Binding-site contacts:
Ligand atom O4 contacts residue SER97 of chain 1.A at 3.8 Å.
Ligand atom C1 contacts residue ARG33 of chain 1.A at 3.8 Å.
Ligand atom C11 contacts residue ASN56 of chain 1.B at 3.2 Å.
Ligand atom C1 contacts residue ARG52 of chain 1.B at 3.4 Å.
Ligand atom O1B contacts residue ASN31 of chain 1.A at 2.7 Å (h-bond).
Ligand atom C4 contacts residue GLU107 of chain 1.B at 3.2 Å.
Ligand atom O5 contacts residue TYR98 of chain 1.A at 3.5 Å (h-bond).
Ligand atom C11 contacts residue TYR33 of chain 1.B at 3.5 Å (hydrophobic).
Ligand atom C3 contacts residue TYR33 of chain 1.B at 3.7 Å (hydrophobic).
Ligand atom O4 contacts residue GLU107 of chain 1.B at 2.8 Å (salt-bridge).
Ligand atom C9 contacts residue TYR33 of chain 1.B at 3.8 Å (hydrophobic).
Ligand atom C3 contacts residue HIS102 of chain 1.B at 4.1 Å.
Ligand atom C2 contacts residue TYR33 of chain 1.B at 3.8 Å (hydrophobic).
Ligand atom C1 contacts residue ASN31 of chain 1.A at 3.7 Å.
Ligand atom C5 contacts residue SER97 of chain 1.A at 3.7 Å.
Ligand atom O4 contacts residue HIS102 of chain 1.B at 3.9 Å.
Ligand atom C4 contacts residue ARG33 of chain 1.A at 3.6 Å.
Ligand atom C3 contacts residue ARG101 of chain 1.A at 3.8 Å.
Ligand atom O1A contacts residue ARG52 of chain 1.B at 2.6 Å (salt-bridge).
Ligand atom O1B contacts residue PHE50 of chain 1.B at 4.0 Å.
Ligand atom O5 contacts residue SER97 of chain 1.A at 2.7 Å (h-bond).
Ligand atom C5 contacts residue GLU107 of chain 1.B at 3.5 Å.
Ligand atom C4 contacts residue HIS102 of chain 1.B at 3.8 Å.
Ligand atom C7 contacts residue TYR98 of chain 1.A at 4.0 Å (hydrophobic).
Ligand atom C4 contacts residue ARG101 of chain 1.A at 3.8 Å.
Ligand atom O1A contacts residue ARG33 of chain 1.A at 4.0 Å.
Ligand atom O1B contacts residue ARG52 of chain 1.B at 2.9 Å (salt-bridge).
Ligand atom O7 contacts residue TYR38 of chain 1.A at 3.7 Å.
Ligand atom O4 contacts residue ARG101 of chain 1.A at 2.6 Å (salt-bridge).
Ligand atom O7 contacts residue TYR98 of chain 1.A at 3.9 Å.
Ligand atom C10 contacts residue TYR33 of chain 1.B at 3.9 Å (hydrophobic).
Ligand atom O2 contacts residue TYR33 of chain 1.B at 3.2 Å (h-bond).
Ligand atom C3 contacts residue ARG33 of chain 1.A at 3.2 Å.
Ligand atom C1 contacts residue TYR33 of chain 1.B at 3.6 Å (hydrophobic).
Ligand atom C10 contacts residue ASN56 of chain 1.B at 3.9 Å.
Ligand atom O1A contacts residue PHE50 of chain 1.B at 4.0 Å.
Ligand atom O7 contacts residue ASN31 of chain 1.A at 3.5 Å (h-bond).
Ligand atom O5 contacts residue ARG101 of chain 1.A at 3.7 Å.
Ligand atom O1A contacts residue TYR33 of chain 1.B at 2.6 Å (h-bond).
Ligand atom O1B contacts residue ARG33 of chain 1.A at 3.6 Å.

The small molecule below binds the protein below.
Small molecule (SMILES): C=CCO[C@]1(C(=O)O)C[C@@H](O)[C@@H](O)[C@@H]([C@H](O)CO[C@]2(C(=O)O)C=CC[C@@H]([C@H](O)CO)O2)O1

Sequence of chain 1.B:
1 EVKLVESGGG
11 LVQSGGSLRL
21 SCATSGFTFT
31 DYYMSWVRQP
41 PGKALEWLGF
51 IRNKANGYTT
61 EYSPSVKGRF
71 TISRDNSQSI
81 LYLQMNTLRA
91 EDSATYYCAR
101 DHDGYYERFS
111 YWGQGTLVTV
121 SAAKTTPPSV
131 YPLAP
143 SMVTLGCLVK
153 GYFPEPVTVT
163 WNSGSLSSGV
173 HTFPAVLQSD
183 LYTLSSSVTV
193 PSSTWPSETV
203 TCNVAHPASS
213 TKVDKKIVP

Sequence of chain 1.A:
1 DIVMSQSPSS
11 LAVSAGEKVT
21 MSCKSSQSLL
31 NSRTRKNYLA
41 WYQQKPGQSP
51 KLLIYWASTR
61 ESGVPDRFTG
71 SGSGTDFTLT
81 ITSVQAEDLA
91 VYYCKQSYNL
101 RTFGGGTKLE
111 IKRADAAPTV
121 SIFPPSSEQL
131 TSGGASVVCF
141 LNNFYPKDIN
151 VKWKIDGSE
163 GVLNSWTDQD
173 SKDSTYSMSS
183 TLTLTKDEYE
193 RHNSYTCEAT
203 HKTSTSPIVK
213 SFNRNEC